Binding-site contacts:
Ligand atom C6 contacts residue THR329 of chain 1.A at 3.5 Å.
Ligand atom C contacts residue SER185 of chain 1.A at 3.5 Å.
Ligand atom O contacts residue SER294 of chain 1.A at 3.5 Å (h-bond).
Ligand atom O3 contacts residue ARG262 of chain 1.A at 2.9 Å (salt-bridge).
Ligand atom C7 contacts residue SIN1 of chain 1.B at 3.5 Å.
Ligand atom C7 contacts residue ARG262 of chain 1.A at 3.4 Å.
Ligand atom C7 contacts residue THR329 of chain 1.A at 3.8 Å.
Ligand atom CA contacts residue SER294 of chain 1.A at 3.1 Å.
Ligand atom N6 contacts residue THR329 of chain 1.A at 3.6 Å.
Ligand atom CA contacts residue ALA140 of chain 1.A at 3.8 Å (hydrophobic).
Ligand atom N6 contacts residue ZN1 of chain 1.E at 4.0 Å.
Ligand atom O4 contacts residue HIS198 of chain 2.A at 3.6 Å.
Ligand atom N6 contacts residue SIN1 of chain 1.B at 2.6 Å (h-bond).
Ligand atom C5 contacts residue GLU139 of chain 1.A at 3.8 Å.
Ligand atom O4 contacts residue THR329 of chain 1.A at 2.9 Å (h-bond).
Ligand atom O3 contacts residue SIN1 of chain 1.B at 3.8 Å.
Ligand atom O3 contacts residue HIS198 of chain 2.A at 3.3 Å.
Ligand atom C7 contacts residue HIS198 of chain 2.A at 3.8 Å.
Ligand atom O contacts residue SER185 of chain 1.A at 3.6 Å (h-bond).
Ligand atom C contacts residue SER294 of chain 1.A at 3.1 Å.
Ligand atom O4 contacts residue ARG262 of chain 1.A at 2.9 Å (salt-bridge).
Ligand atom OXT contacts residue SER294 of chain 1.A at 3.4 Å.
Ligand atom C5 contacts residue ASN249 of chain 2.A at 3.8 Å.
Ligand atom C6 contacts residue GLU138 of chain 1.A at 3.4 Å.
Ligand atom OXT contacts residue ARG262 of chain 1.A at 3.9 Å.
Ligand atom O3 contacts residue ASN249 of chain 2.A at 3.1 Å (h-bond).
Ligand atom C5 contacts residue GLU138 of chain 1.A at 3.5 Å.
Ligand atom C4 contacts residue THR329 of chain 1.A at 3.8 Å.
Ligand atom C3 contacts residue GLU139 of chain 1.A at 3.5 Å.
Ligand atom OXT contacts residue SER185 of chain 1.A at 2.7 Å (h-bond).
Ligand atom C6 contacts residue SIN1 of chain 1.B at 3.8 Å.
Ligand atom N contacts residue ALA140 of chain 1.A at 3.0 Å (h-bond).
Ligand atom N6 contacts residue GLU139 of chain 1.A at 3.5 Å (salt-bridge).
Ligand atom N contacts residue SER294 of chain 1.A at 3.0 Å (h-bond).
Ligand atom O contacts residue ASN248 of chain 2.A at 2.9 Å (h-bond).
Ligand atom O4 contacts residue GLY328 of chain 1.A at 3.3 Å.
Ligand atom O4 contacts residue SIN1 of chain 1.B at 3.7 Å.
Ligand atom C3 contacts residue ALA140 of chain 1.A at 3.5 Å (hydrophobic).
Ligand atom N6 contacts residue GLU138 of chain 1.A at 2.7 Å (salt-bridge).
Ligand atom OXT contacts residue THR329 of chain 1.A at 4.1 Å.

Sequence of chain 1.A:
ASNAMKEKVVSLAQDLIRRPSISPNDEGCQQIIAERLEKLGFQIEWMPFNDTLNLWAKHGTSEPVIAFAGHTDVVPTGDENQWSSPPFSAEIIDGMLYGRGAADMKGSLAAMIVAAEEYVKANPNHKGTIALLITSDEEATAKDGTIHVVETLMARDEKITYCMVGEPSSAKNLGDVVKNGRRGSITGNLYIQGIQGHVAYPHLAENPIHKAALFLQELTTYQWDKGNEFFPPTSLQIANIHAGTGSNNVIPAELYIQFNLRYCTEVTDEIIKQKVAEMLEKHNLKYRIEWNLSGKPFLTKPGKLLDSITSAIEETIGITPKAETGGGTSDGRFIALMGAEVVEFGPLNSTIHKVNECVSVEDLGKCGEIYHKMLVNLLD

A protein and the small-molecule ligand that binds it are described below.
Small molecule (SMILES): N[C@H](CCC[C@H](N)C(=O)O)C(=O)O

Sequence of chain 2.A:
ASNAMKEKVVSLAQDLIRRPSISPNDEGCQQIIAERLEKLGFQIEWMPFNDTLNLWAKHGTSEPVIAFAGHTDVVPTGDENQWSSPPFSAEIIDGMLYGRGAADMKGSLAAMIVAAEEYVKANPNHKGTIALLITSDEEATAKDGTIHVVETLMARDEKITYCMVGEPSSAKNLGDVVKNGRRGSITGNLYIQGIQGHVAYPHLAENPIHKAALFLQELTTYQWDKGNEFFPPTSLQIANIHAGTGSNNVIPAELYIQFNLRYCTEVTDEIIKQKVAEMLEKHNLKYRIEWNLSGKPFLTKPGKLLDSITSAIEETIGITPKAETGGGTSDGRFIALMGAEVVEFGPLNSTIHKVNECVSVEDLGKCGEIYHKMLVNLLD